The protein below binds the small molecule below.
Small molecule (SMILES): NCC(=O)O

Sequence of chain 1.A:
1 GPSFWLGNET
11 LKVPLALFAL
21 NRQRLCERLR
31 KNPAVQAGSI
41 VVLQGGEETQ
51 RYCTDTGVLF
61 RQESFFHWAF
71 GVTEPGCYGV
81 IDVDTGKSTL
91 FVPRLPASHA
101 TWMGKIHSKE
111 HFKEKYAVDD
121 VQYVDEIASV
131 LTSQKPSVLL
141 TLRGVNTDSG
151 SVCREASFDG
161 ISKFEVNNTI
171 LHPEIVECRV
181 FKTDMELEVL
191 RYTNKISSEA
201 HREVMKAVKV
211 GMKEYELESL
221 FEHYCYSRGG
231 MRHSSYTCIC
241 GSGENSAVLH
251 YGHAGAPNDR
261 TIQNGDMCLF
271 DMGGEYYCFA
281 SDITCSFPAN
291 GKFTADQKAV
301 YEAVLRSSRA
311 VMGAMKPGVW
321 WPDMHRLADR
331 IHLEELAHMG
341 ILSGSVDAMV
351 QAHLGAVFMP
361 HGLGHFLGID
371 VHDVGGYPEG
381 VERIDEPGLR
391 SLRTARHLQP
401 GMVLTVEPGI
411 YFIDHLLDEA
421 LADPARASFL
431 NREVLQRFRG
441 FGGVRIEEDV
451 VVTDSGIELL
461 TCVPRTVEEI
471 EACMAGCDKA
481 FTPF

Binding-site contacts:
Ligand atom CA contacts residue PRO1 of chain 1.F at 2.5 Å (hydrophobic).
Ligand atom O contacts residue ASP282 of chain 1.A at 3.5 Å (salt-bridge).
Ligand atom C contacts residue ASP271 of chain 1.A at 4.0 Å.
Ligand atom N contacts residue ASP282 of chain 1.A at 3.0 Å (salt-bridge).
Ligand atom C contacts residue HIS250 of chain 1.A at 3.9 Å.
Ligand atom C contacts residue NA1 of chain 1.C at 3.2 Å.
Ligand atom N contacts residue NA1 of chain 1.D at 3.5 Å (h-bond).
Ligand atom O contacts residue HIS365 of chain 1.A at 3.5 Å (h-bond).
Ligand atom CA contacts residue NA1 of chain 1.C at 4.0 Å.
Ligand atom CA contacts residue ASP282 of chain 1.A at 4.0 Å.
Ligand atom N contacts residue PRO1 of chain 1.F at 3.7 Å.
Ligand atom CA contacts residue HIS250 of chain 1.A at 4.0 Å.
Ligand atom CA contacts residue ILE239 of chain 1.A at 3.7 Å (hydrophobic).
Ligand atom O contacts residue HIS372 of chain 1.A at 2.8 Å (h-bond).
Ligand atom CA contacts residue ASP271 of chain 1.A at 3.3 Å.
Ligand atom C contacts residue ASP282 of chain 1.A at 4.0 Å.
Ligand atom N contacts residue ILE239 of chain 1.A at 4.2 Å.
Ligand atom N contacts residue ASP271 of chain 1.A at 3.7 Å.
Ligand atom C contacts residue PRO1 of chain 1.F at 1.3 Å (hydrophobic).
Ligand atom O contacts residue NA1 of chain 1.C at 2.6 Å (h-bond).
Ligand atom O contacts residue GLU407 of chain 1.A at 3.9 Å.
Ligand atom CA contacts residue NA1 of chain 1.D at 3.1 Å.
Ligand atom C contacts residue GLU407 of chain 1.A at 4.2 Å.
Ligand atom O contacts residue PRO1 of chain 1.F at 2.3 Å (h-bond).
Ligand atom C contacts residue HIS372 of chain 1.A at 3.7 Å.
Ligand atom N contacts residue TYR236 of chain 1.A at 3.4 Å.
Ligand atom O contacts residue NA1 of chain 1.D at 3.1 Å (h-bond).
Ligand atom C contacts residue NA1 of chain 1.D at 2.8 Å.
Ligand atom N contacts residue NA1 of chain 1.C at 3.8 Å.